Binding-site contacts:
Ligand atom N2 contacts residue MN1 of chain 1.KA at 3.4 Å.
Ligand atom C3 contacts residue GLU70 of chain 1.H at 3.3 Å.
Ligand atom C5 contacts residue MN1 of chain 1.IA at 3.3 Å.
Ligand atom N4 contacts residue MN1 of chain 1.IA at 2.4 Å.
Ligand atom C6 contacts residue MN1 of chain 1.KA at 3.7 Å.
Ligand atom O10 contacts residue ARG114 of chain 1.G at 2.7 Å (salt-bridge).
Ligand atom O13 contacts residue HIS40 of chain 1.I at 3.1 Å (h-bond).
Ligand atom O13 contacts residue HIS67 of chain 1.H at 3.2 Å (h-bond).
Ligand atom N1 contacts residue MN1 of chain 1.KA at 2.3 Å.
Ligand atom C8 contacts residue THR192 of chain 1.G at 3.7 Å.
Ligand atom O13 contacts residue GLU166 of chain 1.I at 3.0 Å (salt-bridge).
Ligand atom C7 contacts residue GLU14 of chain 1.H at 3.6 Å.
Ligand atom O13 contacts residue GLU14 of chain 1.H at 2.9 Å (salt-bridge).
Ligand atom C5 contacts residue GLU166 of chain 1.I at 3.8 Å.
Ligand atom C7 contacts residue MN1 of chain 1.KA at 3.3 Å.
Ligand atom N2 contacts residue HIS67 of chain 1.H at 3.8 Å.
Ligand atom O11 contacts residue ARG114 of chain 1.G at 2.9 Å (salt-bridge).
Ligand atom O12 contacts residue ARG92 of chain 1.G at 2.7 Å (salt-bridge).
Ligand atom C5 contacts residue HIS66 of chain 1.H at 3.2 Å.
Ligand atom O11 contacts residue LYS170 of chain 1.I at 2.7 Å (salt-bridge).
Ligand atom C6 contacts residue GLU14 of chain 1.H at 3.5 Å.
Ligand atom C5 contacts residue HIS163 of chain 1.I at 3.8 Å.
Ligand atom C8 contacts residue GLU166 of chain 1.I at 3.6 Å.
Ligand atom N1 contacts residue HIS162 of chain 1.I at 3.3 Å (h-bond).
Ligand atom O12 contacts residue SER191 of chain 1.G at 2.5 Å (h-bond).
Ligand atom N4 contacts residue HIS66 of chain 1.H at 3.1 Å (h-bond).
Ligand atom C5 contacts residue MN1 of chain 1.KA at 3.2 Å.
Ligand atom C3 contacts residue MN1 of chain 1.IA at 3.3 Å.
Ligand atom N1 contacts residue GLU166 of chain 1.I at 3.1 Å (salt-bridge).
Ligand atom P9 contacts residue SER191 of chain 1.G at 3.6 Å.
Ligand atom P9 contacts residue ARG92 of chain 1.G at 3.8 Å.
Ligand atom O11 contacts residue ARG92 of chain 1.G at 3.0 Å (salt-bridge).
Ligand atom C7 contacts residue GLU166 of chain 1.I at 3.0 Å.
Ligand atom C8 contacts residue GLU14 of chain 1.H at 3.7 Å.
Ligand atom O10 contacts residue LYS193 of chain 1.G at 2.7 Å (salt-bridge).
Ligand atom O13 contacts residue MN1 of chain 1.KA at 2.3 Å.
Ligand atom C5 contacts residue HIS162 of chain 1.I at 3.3 Å.
Ligand atom N4 contacts residue HIS163 of chain 1.I at 3.4 Å (h-bond).
Ligand atom N4 contacts residue GLU70 of chain 1.H at 3.0 Å (salt-bridge).
Ligand atom N1 contacts residue HIS67 of chain 1.H at 3.2 Å (h-bond).

Sequence of chain 1.I:
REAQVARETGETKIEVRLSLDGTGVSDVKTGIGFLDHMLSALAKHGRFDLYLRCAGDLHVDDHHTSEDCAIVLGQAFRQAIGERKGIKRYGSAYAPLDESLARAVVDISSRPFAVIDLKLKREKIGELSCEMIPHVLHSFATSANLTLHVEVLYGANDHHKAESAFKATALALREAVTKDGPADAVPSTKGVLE

Sequence of chain 1.H:
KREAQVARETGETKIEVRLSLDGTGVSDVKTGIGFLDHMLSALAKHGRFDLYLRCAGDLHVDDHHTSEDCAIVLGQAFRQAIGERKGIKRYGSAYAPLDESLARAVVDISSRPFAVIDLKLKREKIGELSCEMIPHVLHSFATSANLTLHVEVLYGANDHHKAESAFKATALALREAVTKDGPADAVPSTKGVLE

The small molecule below binds the protein below.
Small molecule (SMILES): O=P(O)(O)C[C@H](O)Cn1cncn1

Sequence of chain 1.G:
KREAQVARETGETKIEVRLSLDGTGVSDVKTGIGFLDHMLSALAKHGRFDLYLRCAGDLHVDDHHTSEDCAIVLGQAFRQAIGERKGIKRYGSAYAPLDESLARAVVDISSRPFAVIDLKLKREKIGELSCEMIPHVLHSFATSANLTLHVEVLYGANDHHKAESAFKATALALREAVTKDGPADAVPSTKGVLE